This small molecule binds to this protein.
Small molecule (SMILES): C[C@]12CC[C@H](O)CC1=CC[C@@H]1[C@@H]2CC[C@]2(C)C(c3cccnc3)=CC[C@@H]12

Binding-site contacts:
Ligand atom C9 contacts residue ALA284 of chain 1.D at 4.2 Å (hydrophobic).
Ligand atom C15 contacts residue ALA284 of chain 1.D at 4.1 Å (hydrophobic).
Ligand atom C24 contacts residue THR288 of chain 1.D at 4.0 Å.
Ligand atom C15 contacts residue ALA95 of chain 1.D at 3.4 Å (hydrophobic).
Ligand atom C21 contacts residue HEM1 of chain 1.K at 2.9 Å.
Ligand atom N22 contacts residue HEM1 of chain 1.K at 2.2 Å.
Ligand atom C21 contacts residue THR288 of chain 1.D at 4.0 Å.
Ligand atom C24 contacts residue VAL348 of chain 1.D at 3.8 Å (hydrophobic).
Ligand atom C1 contacts residue ILE188 of chain 1.D at 4.1 Å (hydrophobic).
Ligand atom C6 contacts residue GLY279 of chain 1.D at 3.4 Å.
Ligand atom O3 contacts residue TYR183 of chain 1.D at 3.5 Å.
Ligand atom C17 contacts residue ALA284 of chain 1.D at 4.0 Å (hydrophobic).
Ligand atom C23 contacts residue THR288 of chain 1.D at 3.7 Å.
Ligand atom C14 contacts residue ASP280 of chain 1.D at 4.1 Å.
Ligand atom C7 contacts residue GLY279 of chain 1.D at 3.9 Å.
Ligand atom C23 contacts residue HEM1 of chain 1.K at 3.3 Å.
Ligand atom O3 contacts residue ASN184 of chain 1.D at 2.6 Å (h-bond).
Ligand atom C16 contacts residue ALA95 of chain 1.D at 3.4 Å (hydrophobic).
Ligand atom O3 contacts residue ILE187 of chain 1.D at 3.3 Å.
Ligand atom C19 contacts residue ILE187 of chain 1.D at 4.0 Å (hydrophobic).
Ligand atom C4 contacts residue ILE187 of chain 1.D at 4.2 Å (hydrophobic).
Ligand atom C9 contacts residue GLY283 of chain 1.D at 4.0 Å.
Ligand atom C5 contacts residue GLY283 of chain 1.D at 4.1 Å.
Ligand atom C1 contacts residue GLU287 of chain 1.D at 4.1 Å.
Ligand atom C2 contacts residue ILE188 of chain 1.D at 4.2 Å (hydrophobic).
Ligand atom C6 contacts residue ARG221 of chain 1.D at 4.2 Å.
Ligand atom C21 contacts residue ALA284 of chain 1.D at 4.2 Å (hydrophobic).
Ligand atom C14 contacts residue ALA284 of chain 1.D at 4.0 Å (hydrophobic).
Ligand atom C4 contacts residue ARG221 of chain 1.D at 3.8 Å.
Ligand atom C6 contacts residue GLY283 of chain 1.D at 3.9 Å.
Ligand atom C3 contacts residue ASN184 of chain 1.D at 3.3 Å.
Ligand atom C1 contacts residue GLY283 of chain 1.D at 4.1 Å.
Ligand atom N22 contacts residue THR288 of chain 1.D at 3.7 Å.
Ligand atom C18 contacts residue PHE96 of chain 1.D at 3.7 Å (hydrophobic).
Ligand atom C7 contacts residue ASP280 of chain 1.D at 3.5 Å.
Ligand atom C16 contacts residue HEM1 of chain 1.K at 3.9 Å.
Ligand atom C15 contacts residue ASP280 of chain 1.D at 3.9 Å.
Ligand atom C2 contacts residue ASN184 of chain 1.D at 3.7 Å.
Ligand atom C23 contacts residue VAL348 of chain 1.D at 3.6 Å (hydrophobic).
Ligand atom C16 contacts residue ALA284 of chain 1.D at 3.8 Å (hydrophobic).

Sequence of chain 1.D:
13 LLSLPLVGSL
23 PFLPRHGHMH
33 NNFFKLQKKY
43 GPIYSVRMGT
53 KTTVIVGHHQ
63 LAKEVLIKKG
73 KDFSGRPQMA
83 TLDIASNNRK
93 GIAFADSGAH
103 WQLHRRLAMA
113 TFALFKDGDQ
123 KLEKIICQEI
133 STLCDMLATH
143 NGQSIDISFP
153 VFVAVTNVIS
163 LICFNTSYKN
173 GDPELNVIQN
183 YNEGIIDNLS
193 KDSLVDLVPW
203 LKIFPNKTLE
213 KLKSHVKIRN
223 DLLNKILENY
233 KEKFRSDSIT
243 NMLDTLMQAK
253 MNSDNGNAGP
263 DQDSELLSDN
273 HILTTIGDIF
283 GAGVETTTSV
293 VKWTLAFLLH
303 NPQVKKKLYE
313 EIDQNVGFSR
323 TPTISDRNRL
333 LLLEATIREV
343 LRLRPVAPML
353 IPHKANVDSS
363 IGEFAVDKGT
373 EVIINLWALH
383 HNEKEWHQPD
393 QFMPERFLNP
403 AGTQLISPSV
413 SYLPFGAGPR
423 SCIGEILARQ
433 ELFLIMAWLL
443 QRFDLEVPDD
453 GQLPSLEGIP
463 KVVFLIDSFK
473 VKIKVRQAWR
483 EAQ